A protein and the small-molecule ligand that binds it are described below.
Small molecule (SMILES): CC(=O)N[C@@H]1[C@@H](O)[C@H](O)[C@@H](CO)O[C@H]1O

Sequence of chain 40.A:
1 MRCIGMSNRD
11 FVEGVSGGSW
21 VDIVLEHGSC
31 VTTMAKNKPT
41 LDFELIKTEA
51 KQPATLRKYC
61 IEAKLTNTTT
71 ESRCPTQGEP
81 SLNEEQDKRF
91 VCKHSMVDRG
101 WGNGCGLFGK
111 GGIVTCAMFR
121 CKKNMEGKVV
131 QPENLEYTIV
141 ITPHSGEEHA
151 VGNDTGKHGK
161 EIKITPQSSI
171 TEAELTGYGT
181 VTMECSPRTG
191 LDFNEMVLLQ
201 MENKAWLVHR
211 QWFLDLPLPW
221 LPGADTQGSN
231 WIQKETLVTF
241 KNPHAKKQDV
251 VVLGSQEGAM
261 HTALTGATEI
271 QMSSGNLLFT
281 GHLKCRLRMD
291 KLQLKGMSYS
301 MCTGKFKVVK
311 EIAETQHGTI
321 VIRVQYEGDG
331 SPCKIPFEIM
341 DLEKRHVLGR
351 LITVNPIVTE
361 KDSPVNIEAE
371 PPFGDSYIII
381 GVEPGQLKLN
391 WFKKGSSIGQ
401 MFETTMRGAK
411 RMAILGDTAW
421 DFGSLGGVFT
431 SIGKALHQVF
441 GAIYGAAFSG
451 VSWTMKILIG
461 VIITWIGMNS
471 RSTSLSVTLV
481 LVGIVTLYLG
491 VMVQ

Binding-site contacts:
Ligand atom O7 contacts residue ASN67 of chain 40.A at 3.0 Å (h-bond).
Ligand atom C5 contacts residue ASN67 of chain 40.A at 3.7 Å.
Ligand atom C3 contacts residue ASN67 of chain 40.A at 3.8 Å.
Ligand atom C2 contacts residue ASN67 of chain 40.A at 2.5 Å.
Ligand atom C1 contacts residue ASN67 of chain 40.A at 1.4 Å.
Ligand atom O5 contacts residue ASN67 of chain 40.A at 2.4 Å (h-bond).
Ligand atom O7 contacts residue MET118 of chain 40.A at 3.5 Å.
Ligand atom C4 contacts residue ASN67 of chain 40.A at 4.2 Å.
Ligand atom C8 contacts residue PHE90 of chain 40.A at 4.0 Å (hydrophobic).
Ligand atom N2 contacts residue ASN67 of chain 40.A at 2.9 Å (h-bond).
Ligand atom C7 contacts residue MET118 of chain 40.A at 4.0 Å (hydrophobic).
Ligand atom C8 contacts residue MET118 of chain 40.A at 3.8 Å (hydrophobic).
Ligand atom C7 contacts residue ASN67 of chain 40.A at 3.2 Å.
Ligand atom C8 contacts residue ASN67 of chain 40.A at 4.0 Å.